A small-molecule ligand and the protein it binds are described below.
Small molecule (SMILES): OC[C@H]1O[C@H](O[C@H]2O[C@H](CO)[C@@H](O)[C@H](O)[C@H]2O)[C@H](O)[C@@H](O)[C@@H]1O

Sequence of chain 1.A:
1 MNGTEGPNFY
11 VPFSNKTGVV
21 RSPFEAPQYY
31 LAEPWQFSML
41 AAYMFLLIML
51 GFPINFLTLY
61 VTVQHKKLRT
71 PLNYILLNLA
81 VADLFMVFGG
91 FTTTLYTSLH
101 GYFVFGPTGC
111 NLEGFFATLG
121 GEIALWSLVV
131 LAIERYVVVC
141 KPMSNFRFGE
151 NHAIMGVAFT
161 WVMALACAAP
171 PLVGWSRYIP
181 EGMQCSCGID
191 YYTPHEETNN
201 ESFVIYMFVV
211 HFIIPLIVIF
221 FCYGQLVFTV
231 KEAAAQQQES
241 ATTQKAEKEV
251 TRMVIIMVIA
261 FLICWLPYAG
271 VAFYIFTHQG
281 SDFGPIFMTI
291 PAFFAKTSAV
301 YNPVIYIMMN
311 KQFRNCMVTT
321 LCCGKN

Binding-site contacts:
Ligand atom O1 contacts residue ARG69 of chain 1.A at 4.0 Å.
Ligand atom C3 contacts residue ARG69 of chain 1.A at 4.2 Å.
Ligand atom O3 contacts residue GLU150 of chain 1.A at 4.2 Å.
Ligand atom O6 contacts residue LYS66 of chain 1.A at 3.4 Å.
Ligand atom O5 contacts residue ARG69 of chain 1.A at 3.6 Å.
Ligand atom C4 contacts residue LYS66 of chain 1.A at 4.0 Å.
Ligand atom C5 contacts residue TYR74 of chain 1.A at 3.0 Å (hydrophobic).
Ligand atom O6 contacts residue GLU150 of chain 1.A at 4.2 Å.
Ligand atom C1 contacts residue ARG69 of chain 1.A at 3.5 Å.
Ligand atom O6 contacts residue THR70 of chain 1.A at 4.2 Å.
Ligand atom O4 contacts residue TYR74 of chain 1.A at 3.3 Å (h-bond).
Ligand atom C4 contacts residue GLU150 of chain 1.A at 3.7 Å.
Ligand atom C2 contacts residue ARG69 of chain 1.A at 3.3 Å.
Ligand atom C4 contacts residue ARG69 of chain 1.A at 4.1 Å.
Ligand atom C6 contacts residue ARG69 of chain 1.A at 3.6 Å.
Ligand atom C6 contacts residue TYR74 of chain 1.A at 3.4 Å (hydrophobic).
Ligand atom C6 contacts residue LYS66 of chain 1.A at 3.8 Å.
Ligand atom O5 contacts residue TYR74 of chain 1.A at 4.3 Å.
Ligand atom O6 contacts residue ARG69 of chain 1.A at 3.2 Å (salt-bridge).
Ligand atom O2 contacts residue ARG69 of chain 1.A at 4.2 Å.
Ligand atom O6 contacts residue PRO71 of chain 1.A at 3.4 Å.
Ligand atom C4 contacts residue TYR74 of chain 1.A at 3.4 Å (hydrophobic).
Ligand atom C6 contacts residue GLU150 of chain 1.A at 3.9 Å.
Ligand atom O4 contacts residue GLU150 of chain 1.A at 3.8 Å.
Ligand atom O4 contacts residue LYS66 of chain 1.A at 3.9 Å.
Ligand atom C5 contacts residue ARG69 of chain 1.A at 3.9 Å.
Ligand atom O6 contacts residue TYR74 of chain 1.A at 2.8 Å (h-bond).